Sequence of chain 1.C:
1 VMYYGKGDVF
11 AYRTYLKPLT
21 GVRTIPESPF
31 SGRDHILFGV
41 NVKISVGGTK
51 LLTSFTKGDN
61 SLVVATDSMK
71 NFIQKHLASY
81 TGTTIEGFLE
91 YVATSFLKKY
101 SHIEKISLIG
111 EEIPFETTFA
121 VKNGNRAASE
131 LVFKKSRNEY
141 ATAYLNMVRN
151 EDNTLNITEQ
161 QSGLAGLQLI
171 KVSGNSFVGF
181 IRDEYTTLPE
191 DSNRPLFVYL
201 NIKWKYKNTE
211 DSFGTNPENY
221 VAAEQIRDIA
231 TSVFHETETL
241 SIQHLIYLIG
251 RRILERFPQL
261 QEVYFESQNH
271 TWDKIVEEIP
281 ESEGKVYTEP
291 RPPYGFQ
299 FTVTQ

This protein binds this small molecule.
Small molecule (SMILES): O=c1[nH]c(=O)c2nn[nH]c2[nH]1

Binding-site contacts:
Ligand atom N3 contacts residue OXY1 of chain 1.Q at 3.7 Å.
Ligand atom N8 contacts residue OXY1 of chain 1.Q at 3.9 Å.
Ligand atom O2 contacts residue ARG194 of chain 1.D at 2.8 Å (salt-bridge).
Ligand atom C6 contacts residue OXY1 of chain 1.Q at 3.2 Å.
Ligand atom N8 contacts residue LEU188 of chain 1.D at 3.6 Å.
Ligand atom C6 contacts residue PHE177 of chain 1.D at 3.5 Å (hydrophobic).
Ligand atom C2 contacts residue GLN243 of chain 1.D at 3.7 Å.
Ligand atom N1 contacts residue PHE177 of chain 1.D at 3.6 Å.
Ligand atom C2 contacts residue ILE242 of chain 1.D at 3.9 Å (hydrophobic).
Ligand atom C5 contacts residue PHE177 of chain 1.D at 3.3 Å (hydrophobic).
Ligand atom O2 contacts residue SER241 of chain 1.D at 3.4 Å.
Ligand atom C4 contacts residue PHE177 of chain 1.D at 3.4 Å (hydrophobic).
Ligand atom O6 contacts residue GLN243 of chain 1.D at 3.0 Å (h-bond).
Ligand atom N1 contacts residue GLN297 of chain 1.D at 3.8 Å.
Ligand atom O2 contacts residue ILE242 of chain 1.D at 2.8 Å (h-bond).
Ligand atom C5 contacts residue OXY1 of chain 1.Q at 3.2 Å.
Ligand atom N8 contacts residue ALA65 of chain 1.C at 3.8 Å.
Ligand atom N8 contacts residue THR66 of chain 1.C at 3.4 Å (h-bond).
Ligand atom O2 contacts residue GLN243 of chain 1.D at 3.6 Å.
Ligand atom N9 contacts residue OXY1 of chain 1.Q at 3.6 Å.
Ligand atom N3 contacts residue PHE177 of chain 1.D at 3.8 Å.
Ligand atom C6 contacts residue GLN243 of chain 1.D at 3.7 Å.
Ligand atom C4 contacts residue OXY1 of chain 1.Q at 3.3 Å.
Ligand atom N7 contacts residue OXY1 of chain 1.Q at 3.7 Å.
Ligand atom O6 contacts residue THR66 of chain 1.C at 3.8 Å.
Ligand atom N3 contacts residue ASN269 of chain 1.D at 3.6 Å (h-bond).
Ligand atom N9 contacts residue LEU188 of chain 1.D at 3.7 Å.
Ligand atom N7 contacts residue ALA65 of chain 1.C at 3.6 Å.
Ligand atom N1 contacts residue GLN243 of chain 1.D at 2.9 Å (h-bond).
Ligand atom O6 contacts residue OXY1 of chain 1.Q at 3.7 Å.
Ligand atom N7 contacts residue THR66 of chain 1.C at 2.9 Å (h-bond).
Ligand atom C2 contacts residue OXY1 of chain 1.Q at 3.7 Å.
Ligand atom N3 contacts residue ARG194 of chain 1.D at 3.1 Å (salt-bridge).
Ligand atom N9 contacts residue PHE177 of chain 1.D at 3.4 Å.
Ligand atom C2 contacts residue ARG194 of chain 1.D at 3.5 Å.
Ligand atom N7 contacts residue PHE177 of chain 1.D at 3.6 Å.
Ligand atom N1 contacts residue OXY1 of chain 1.Q at 3.5 Å (h-bond).
Ligand atom N8 contacts residue PHE177 of chain 1.D at 3.6 Å.
Ligand atom C2 contacts residue PHE177 of chain 1.D at 3.7 Å (hydrophobic).
Ligand atom O6 contacts residue TYR4 of chain 1.C at 3.7 Å.

Sequence of chain 1.D:
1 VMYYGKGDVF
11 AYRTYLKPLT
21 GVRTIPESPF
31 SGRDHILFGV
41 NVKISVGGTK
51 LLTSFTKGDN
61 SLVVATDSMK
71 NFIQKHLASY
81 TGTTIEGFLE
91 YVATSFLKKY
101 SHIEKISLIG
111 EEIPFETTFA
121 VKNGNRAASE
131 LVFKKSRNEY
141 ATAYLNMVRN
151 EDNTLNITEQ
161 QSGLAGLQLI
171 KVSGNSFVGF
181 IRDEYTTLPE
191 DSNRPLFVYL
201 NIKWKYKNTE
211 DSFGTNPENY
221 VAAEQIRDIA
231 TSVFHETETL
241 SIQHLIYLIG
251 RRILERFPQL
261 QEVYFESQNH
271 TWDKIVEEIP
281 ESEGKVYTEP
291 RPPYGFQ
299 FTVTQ